Sequence of chain 1.C:
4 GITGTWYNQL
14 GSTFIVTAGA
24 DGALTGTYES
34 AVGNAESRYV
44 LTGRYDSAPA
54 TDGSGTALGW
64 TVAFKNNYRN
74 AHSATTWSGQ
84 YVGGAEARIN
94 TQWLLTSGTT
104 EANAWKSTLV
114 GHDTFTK

Binding-site contacts:
Ligand atom O11 contacts residue GLY36 of chain 1.C at 3.5 Å.
Ligand atom N2 contacts residue VAL35 of chain 1.C at 3.6 Å.
Ligand atom C7 contacts residue LEU98 of chain 1.C at 3.6 Å (hydrophobic).
Ligand atom N1 contacts residue LEU13 of chain 1.C at 3.8 Å.
Ligand atom N2 contacts residue LEU13 of chain 1.C at 4.0 Å.
Ligand atom C6 contacts residue TRP96 of chain 1.C at 3.4 Å (hydrophobic).
Ligand atom O3 contacts residue SER33 of chain 1.C at 3.9 Å.
Ligand atom C3 contacts residue LEU13 of chain 1.C at 3.7 Å (hydrophobic).
Ligand atom C4 contacts residue VAL35 of chain 1.C at 3.7 Å (hydrophobic).
Ligand atom S1 contacts residue TRP80 of chain 1.C at 3.6 Å.
Ligand atom C5 contacts residue TRP96 of chain 1.C at 3.8 Å (hydrophobic).
Ligand atom C10 contacts residue SER76 of chain 1.C at 4.0 Å.
Ligand atom N1 contacts residue ASP116 of chain 1.C at 3.0 Å (salt-bridge).
Ligand atom N2 contacts residue SER33 of chain 1.C at 2.8 Å (h-bond).
Ligand atom C2 contacts residue SER33 of chain 1.C at 3.8 Å.
Ligand atom O12 contacts residue ALA74 of chain 1.C at 3.9 Å.
Ligand atom N2 contacts residue SER15 of chain 1.C at 3.9 Å.
Ligand atom C8 contacts residue VAL35 of chain 1.C at 3.5 Å (hydrophobic).
Ligand atom C6 contacts residue TRP80 of chain 1.C at 3.9 Å (hydrophobic).
Ligand atom C9 contacts residue PHE67 of chain 1.C at 3.4 Å (hydrophobic).
Ligand atom C3 contacts residue ASP116 of chain 1.C at 3.8 Å.
Ligand atom S1 contacts residue THR78 of chain 1.C at 3.4 Å (h-bond).
Ligand atom C4 contacts residue SER33 of chain 1.C at 3.8 Å.
Ligand atom C3 contacts residue SER33 of chain 1.C at 3.8 Å.
Ligand atom C3 contacts residue ASN11 of chain 1.C at 3.8 Å.
Ligand atom C11 contacts residue SER76 of chain 1.C at 3.8 Å.
Ligand atom O3 contacts residue TYR31 of chain 1.C at 2.6 Å (h-bond).
Ligand atom C10 contacts residue PHE67 of chain 1.C at 3.8 Å (hydrophobic).
Ligand atom C7 contacts residue TRP108 of chain 1.B at 3.6 Å (hydrophobic).
Ligand atom N1 contacts residue TYR31 of chain 1.C at 3.8 Å.
Ligand atom C3 contacts residue TYR31 of chain 1.C at 3.4 Å (hydrophobic).
Ligand atom C11 contacts residue ASN37 of chain 1.C at 3.6 Å.
Ligand atom O11 contacts residue ASN37 of chain 1.C at 2.8 Å (h-bond).
Ligand atom O3 contacts residue ASP116 of chain 1.C at 3.9 Å.
Ligand atom C3 contacts residue SER15 of chain 1.C at 3.5 Å.
Ligand atom C8 contacts residue SER33 of chain 1.C at 3.6 Å.
Ligand atom O3 contacts residue SER15 of chain 1.C at 2.4 Å (h-bond).
Ligand atom C10 contacts residue ASN37 of chain 1.C at 3.5 Å.
Ligand atom O12 contacts residue SER76 of chain 1.C at 2.9 Å (h-bond).
Ligand atom O3 contacts residue ASN11 of chain 1.C at 3.0 Å (h-bond).

Sequence of chain 1.B:
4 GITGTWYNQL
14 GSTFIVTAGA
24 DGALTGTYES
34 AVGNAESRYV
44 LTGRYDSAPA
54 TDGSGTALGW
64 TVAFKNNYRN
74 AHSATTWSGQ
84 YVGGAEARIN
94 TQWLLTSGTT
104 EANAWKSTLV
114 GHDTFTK

The protein below binds the small molecule below.
Small molecule (SMILES): O=C(O)CCCC[C@H]1SC[C@@H]2NC(=O)N[C@@H]21